Binding-site contacts:
Ligand atom F1 contacts residue PHE186 of chain 3.A at 3.3 Å.
Ligand atom N3A contacts residue PHE186 of chain 3.A at 3.1 Å.
Ligand atom CM2 contacts residue TYR128 of chain 3.A at 3.4 Å (hydrophobic).
Ligand atom O1A contacts residue PRO174 of chain 3.A at 3.4 Å.
Ligand atom C1C contacts residue TYR128 of chain 3.A at 3.3 Å (hydrophobic).
Ligand atom C5B contacts residue TYR152 of chain 3.A at 3.4 Å (hydrophobic).
Ligand atom N1A contacts residue ALA24 of chain 3.C at 3.3 Å.
Ligand atom C3A contacts residue PHE186 of chain 3.A at 3.1 Å (hydrophobic).
Ligand atom C3 contacts residue LEU106 of chain 3.A at 3.4 Å (hydrophobic).
Ligand atom F1 contacts residue MET224 of chain 3.A at 3.7 Å.
Ligand atom C2A contacts residue PHE186 of chain 3.A at 3.3 Å (hydrophobic).
Ligand atom C2C contacts residue TYR128 of chain 3.A at 3.2 Å (hydrophobic).
Ligand atom F3 contacts residue SER175 of chain 3.A at 2.8 Å.
Ligand atom N1A contacts residue PHE186 of chain 3.A at 3.5 Å.
Ligand atom CM4 contacts residue PHE186 of chain 3.A at 3.5 Å (hydrophobic).
Ligand atom F3 contacts residue ALA150 of chain 3.A at 3.0 Å.
Ligand atom C3B contacts residue MET224 of chain 3.A at 3.6 Å (hydrophobic).
Ligand atom F2 contacts residue VAL176 of chain 3.A at 2.7 Å.
Ligand atom CM4 contacts residue VAL176 of chain 3.A at 3.7 Å (hydrophobic).
Ligand atom F3 contacts residue TYR152 of chain 3.A at 3.6 Å.
Ligand atom F3 contacts residue PRO174 of chain 3.A at 3.1 Å.
Ligand atom C4 contacts residue LEU106 of chain 3.A at 3.3 Å (hydrophobic).
Ligand atom C4 contacts residue TYR197 of chain 3.A at 3.7 Å (hydrophobic).
Ligand atom C1C contacts residue TYR197 of chain 3.A at 3.7 Å (hydrophobic).
Ligand atom O1A contacts residue ALA24 of chain 3.C at 3.4 Å.
Ligand atom C4B contacts residue TYR152 of chain 3.A at 3.6 Å (hydrophobic).
Ligand atom C6B contacts residue TYR152 of chain 3.A at 3.6 Å (hydrophobic).
Ligand atom F2 contacts residue PHE186 of chain 3.A at 3.1 Å.
Ligand atom CM3 contacts residue ASN219 of chain 3.A at 3.5 Å.
Ligand atom CM4 contacts residue ALA150 of chain 3.A at 3.7 Å (hydrophobic).
Ligand atom N1A contacts residue PRO174 of chain 3.A at 3.5 Å.
Ligand atom F3 contacts residue VAL176 of chain 3.A at 3.6 Å.
Ligand atom CM2 contacts residue MET224 of chain 3.A at 3.5 Å (hydrophobic).
Ligand atom CM6 contacts residue TYR152 of chain 3.A at 3.4 Å (hydrophobic).
Ligand atom C3C contacts residue TYR128 of chain 3.A at 3.1 Å (hydrophobic).
Ligand atom O1 contacts residue MET221 of chain 3.A at 3.7 Å.
Ligand atom CM6 contacts residue VAL191 of chain 3.A at 3.7 Å (hydrophobic).
Ligand atom C2A contacts residue TYR152 of chain 3.A at 3.5 Å (hydrophobic).
Ligand atom O1A contacts residue PHE186 of chain 3.A at 3.4 Å.
Ligand atom N3A contacts residue TYR152 of chain 3.A at 3.5 Å.

Sequence of chain 3.A:
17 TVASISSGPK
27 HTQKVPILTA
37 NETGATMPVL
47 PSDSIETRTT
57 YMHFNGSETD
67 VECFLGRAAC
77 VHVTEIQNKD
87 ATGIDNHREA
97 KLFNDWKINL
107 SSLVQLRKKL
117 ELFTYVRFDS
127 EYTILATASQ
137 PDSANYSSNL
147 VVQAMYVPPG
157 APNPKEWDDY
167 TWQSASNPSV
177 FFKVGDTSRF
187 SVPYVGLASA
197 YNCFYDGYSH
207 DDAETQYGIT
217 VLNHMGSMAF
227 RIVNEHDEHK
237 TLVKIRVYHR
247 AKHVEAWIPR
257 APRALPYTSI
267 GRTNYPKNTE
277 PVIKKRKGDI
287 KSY

Sequence of chain 3.C:
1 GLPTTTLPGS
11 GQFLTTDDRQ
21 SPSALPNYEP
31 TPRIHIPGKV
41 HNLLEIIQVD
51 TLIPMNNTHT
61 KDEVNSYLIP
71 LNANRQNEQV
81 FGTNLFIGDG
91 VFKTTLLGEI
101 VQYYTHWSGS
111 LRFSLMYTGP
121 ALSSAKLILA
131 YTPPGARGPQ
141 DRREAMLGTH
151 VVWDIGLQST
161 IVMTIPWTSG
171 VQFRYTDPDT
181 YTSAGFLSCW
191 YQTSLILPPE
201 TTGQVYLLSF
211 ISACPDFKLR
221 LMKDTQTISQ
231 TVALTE

A protein and the small-molecule ligand that binds it are described below.
Small molecule (SMILES): Cc1cc(CCCOc2c(C)cc(-c3noc(C(F)(F)F)n3)cc2C)on1

Sequence of chain 4.C:
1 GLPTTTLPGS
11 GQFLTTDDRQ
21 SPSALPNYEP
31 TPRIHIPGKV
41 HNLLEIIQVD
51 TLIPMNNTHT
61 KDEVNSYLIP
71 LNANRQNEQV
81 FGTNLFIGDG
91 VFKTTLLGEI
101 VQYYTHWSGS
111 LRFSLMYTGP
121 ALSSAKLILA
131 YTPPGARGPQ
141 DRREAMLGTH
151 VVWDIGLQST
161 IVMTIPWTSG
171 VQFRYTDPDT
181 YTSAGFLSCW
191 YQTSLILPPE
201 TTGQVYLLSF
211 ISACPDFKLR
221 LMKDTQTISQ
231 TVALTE